A small-molecule ligand and the protein it binds are described below.
Small molecule (SMILES): CC(C)CCC(=O)O

Sequence of chain 1.A:
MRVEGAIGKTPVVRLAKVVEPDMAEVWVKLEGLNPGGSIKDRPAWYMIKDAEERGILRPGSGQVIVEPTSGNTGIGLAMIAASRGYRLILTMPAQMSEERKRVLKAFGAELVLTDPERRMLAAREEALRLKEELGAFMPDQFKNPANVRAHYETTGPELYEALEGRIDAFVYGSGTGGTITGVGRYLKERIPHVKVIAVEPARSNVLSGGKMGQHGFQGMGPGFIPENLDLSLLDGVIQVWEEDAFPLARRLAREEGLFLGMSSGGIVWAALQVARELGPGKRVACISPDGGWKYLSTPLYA

Binding-site contacts:
Ligand atom CB contacts residue GLY219 of chain 1.A at 3.9 Å.
Ligand atom C contacts residue LYS40 of chain 1.A at 4.3 Å.
Ligand atom CD2 contacts residue GLY175 of chain 1.A at 3.9 Å.
Ligand atom CD1 contacts residue PHE142 of chain 1.A at 4.5 Å (hydrophobic).
Ligand atom OXT contacts residue ASN72 of chain 1.A at 3.2 Å (h-bond).
Ligand atom OXT contacts residue LYS40 of chain 1.A at 3.7 Å.
Ligand atom O contacts residue GLY71 of chain 1.A at 3.9 Å.
Ligand atom CA contacts residue LYS40 of chain 1.A at 3.9 Å.
Ligand atom CG contacts residue PHE142 of chain 1.A at 3.7 Å (hydrophobic).
Ligand atom C contacts residue THR69 of chain 1.A at 3.4 Å.
Ligand atom CB contacts residue LYS40 of chain 1.A at 4.4 Å.
Ligand atom CD1 contacts residue LYS40 of chain 1.A at 3.7 Å.
Ligand atom CA contacts residue THR176 of chain 1.A at 4.5 Å.
Ligand atom CB contacts residue GLN141 of chain 1.A at 4.4 Å.
Ligand atom C contacts residue GLN141 of chain 1.A at 3.6 Å.
Ligand atom O contacts residue THR73 of chain 1.A at 4.0 Å.
Ligand atom CG contacts residue GLY219 of chain 1.A at 3.6 Å.
Ligand atom O contacts residue GLN141 of chain 1.A at 3.3 Å (h-bond).
Ligand atom CA contacts residue GLN141 of chain 1.A at 3.3 Å.
Ligand atom CD2 contacts residue GLY219 of chain 1.A at 3.3 Å.
Ligand atom CG contacts residue THR176 of chain 1.A at 4.3 Å.
Ligand atom CD2 contacts residue PRO222 of chain 1.A at 3.8 Å (hydrophobic).
Ligand atom CD2 contacts residue PHE142 of chain 1.A at 4.3 Å (hydrophobic).
Ligand atom CD1 contacts residue THR176 of chain 1.A at 3.3 Å.
Ligand atom C contacts residue ASN72 of chain 1.A at 4.3 Å.
Ligand atom CD1 contacts residue GLY219 of chain 1.A at 3.0 Å.
Ligand atom CD1 contacts residue GLY175 of chain 1.A at 3.3 Å.
Ligand atom CB contacts residue PHE142 of chain 1.A at 4.3 Å (hydrophobic).
Ligand atom CD2 contacts residue MET220 of chain 1.A at 4.2 Å (hydrophobic).
Ligand atom CD1 contacts residue PLP1 of chain 1.B at 3.7 Å.
Ligand atom OXT contacts residue THR73 of chain 1.A at 3.1 Å (h-bond).
Ligand atom CG contacts residue GLY175 of chain 1.A at 4.1 Å.
Ligand atom CA contacts residue THR73 of chain 1.A at 3.7 Å.
Ligand atom C contacts residue THR73 of chain 1.A at 3.5 Å.
Ligand atom O contacts residue THR69 of chain 1.A at 2.4 Å (h-bond).
Ligand atom OXT contacts residue GLY71 of chain 1.A at 3.5 Å.
Ligand atom OXT contacts residue THR69 of chain 1.A at 3.8 Å.
Ligand atom C contacts residue GLY71 of chain 1.A at 4.1 Å.